Sequence of chain 1.A:
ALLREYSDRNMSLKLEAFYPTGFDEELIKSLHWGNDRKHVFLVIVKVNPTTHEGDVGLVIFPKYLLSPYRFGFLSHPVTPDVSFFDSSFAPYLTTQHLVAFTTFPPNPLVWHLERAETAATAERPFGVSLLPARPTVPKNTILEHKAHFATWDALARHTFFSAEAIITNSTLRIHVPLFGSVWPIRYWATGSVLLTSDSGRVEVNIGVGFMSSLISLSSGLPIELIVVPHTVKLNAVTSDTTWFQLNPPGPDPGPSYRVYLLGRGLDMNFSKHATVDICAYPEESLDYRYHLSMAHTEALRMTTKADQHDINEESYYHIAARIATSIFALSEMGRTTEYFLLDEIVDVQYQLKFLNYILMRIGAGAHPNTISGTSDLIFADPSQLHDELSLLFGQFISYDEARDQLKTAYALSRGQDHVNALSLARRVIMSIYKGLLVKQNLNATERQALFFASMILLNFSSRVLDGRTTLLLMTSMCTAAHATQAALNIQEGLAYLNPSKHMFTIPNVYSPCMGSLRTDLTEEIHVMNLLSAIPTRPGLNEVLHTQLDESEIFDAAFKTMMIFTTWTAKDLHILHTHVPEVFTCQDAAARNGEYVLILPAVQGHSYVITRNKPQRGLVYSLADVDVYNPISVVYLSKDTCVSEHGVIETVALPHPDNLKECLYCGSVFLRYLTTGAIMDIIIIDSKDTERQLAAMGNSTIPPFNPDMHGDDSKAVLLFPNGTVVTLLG

This protein binds this small molecule.
Small molecule (SMILES): CC(=O)N[C@@H]1[C@@H](O)[C@H](O)[C@@H](CO)O[C@H]1O

Binding-site contacts:
Ligand atom C1 contacts residue ASN499 of chain 1.A at 1.4 Å.
Ligand atom C2 contacts residue ASN499 of chain 1.A at 2.2 Å.
Ligand atom C6 contacts residue TYR455 of chain 1.A at 4.4 Å (hydrophobic).
Ligand atom C6 contacts residue GLU502 of chain 1.A at 4.0 Å.
Ligand atom O5 contacts residue ASN499 of chain 1.A at 2.4 Å (h-bond).
Ligand atom C4 contacts residue ASN499 of chain 1.A at 4.1 Å.
Ligand atom N2 contacts residue ASN499 of chain 1.A at 2.7 Å (h-bond).
Ligand atom C5 contacts residue ASN499 of chain 1.A at 3.6 Å.
Ligand atom O7 contacts residue ASN499 of chain 1.A at 3.5 Å (h-bond).
Ligand atom O6 contacts residue GLU502 of chain 1.A at 2.8 Å (salt-bridge).
Ligand atom O5 contacts residue GLU502 of chain 1.A at 3.5 Å (salt-bridge).
Ligand atom C5 contacts residue GLU502 of chain 1.A at 4.2 Å.
Ligand atom N2 contacts residue THR501 of chain 1.A at 4.3 Å.
Ligand atom O6 contacts residue TYR455 of chain 1.A at 3.6 Å.
Ligand atom C1 contacts residue GLU502 of chain 1.A at 4.0 Å.
Ligand atom C3 contacts residue ASN499 of chain 1.A at 3.6 Å.
Ligand atom C8 contacts residue ASN499 of chain 1.A at 4.0 Å.
Ligand atom O6 contacts residue LYS495 of chain 1.A at 3.9 Å.
Ligand atom C7 contacts residue ASN499 of chain 1.A at 3.2 Å.
Ligand atom C5 contacts residue TYR455 of chain 1.A at 4.2 Å (hydrophobic).